The small molecule below binds the protein below.
Small molecule (SMILES): CC(C)CC(=O)C(=O)O

Binding-site contacts:
Ligand atom C6 contacts residue TYR298 of chain 5.A at 3.7 Å (hydrophobic).
Ligand atom C3 contacts residue NAD1 of chain 5.D at 4.1 Å.
Ligand atom C6 contacts residue ARG9 of chain 5.A at 3.7 Å.
Ligand atom C2 contacts residue ARG234 of chain 5.A at 4.4 Å.
Ligand atom C6 contacts residue SO41 of chain 5.B at 3.9 Å.
Ligand atom C3 contacts residue TYR298 of chain 5.A at 4.0 Å (hydrophobic).
Ligand atom O1 contacts residue ARG234 of chain 5.A at 3.8 Å.
Ligand atom O3 contacts residue ARG234 of chain 5.A at 3.4 Å (salt-bridge).
Ligand atom O3 contacts residue NAD1 of chain 5.D at 3.2 Å.
Ligand atom O1 contacts residue GLY78 of chain 5.A at 4.1 Å.
Ligand atom C3 contacts residue SO41 of chain 5.B at 2.7 Å.
Ligand atom O2 contacts residue VAL77 of chain 5.A at 3.5 Å (h-bond).
Ligand atom C1 contacts residue SO41 of chain 5.B at 1.0 Å.
Ligand atom O2 contacts residue SO41 of chain 5.B at 0.8 Å (h-bond).
Ligand atom O2 contacts residue NAD1 of chain 5.D at 3.7 Å.
Ligand atom C4 contacts residue ASN76 of chain 5.A at 4.2 Å.
Ligand atom O3 contacts residue HIS295 of chain 5.A at 3.1 Å (h-bond).
Ligand atom C4 contacts residue SO41 of chain 5.B at 2.4 Å.
Ligand atom C6 contacts residue MET307 of chain 5.A at 3.5 Å (hydrophobic).
Ligand atom C3 contacts residue HIS295 of chain 5.A at 4.3 Å.
Ligand atom O3 contacts residue TYR100 of chain 5.A at 4.3 Å.
Ligand atom C1 contacts residue ARG234 of chain 5.A at 4.1 Å.
Ligand atom C4 contacts residue TYR100 of chain 5.A at 4.2 Å (hydrophobic).
Ligand atom C3 contacts residue TYR100 of chain 5.A at 3.4 Å (hydrophobic).
Ligand atom C1 contacts residue TYR100 of chain 5.A at 3.6 Å (hydrophobic).
Ligand atom C1 contacts residue ASN76 of chain 5.A at 4.2 Å.
Ligand atom C5 contacts residue SO41 of chain 5.B at 2.4 Å.
Ligand atom C4 contacts residue MET307 of chain 5.A at 4.2 Å (hydrophobic).
Ligand atom O1 contacts residue SO41 of chain 5.B at 0.6 Å (h-bond).
Ligand atom C2 contacts residue SO41 of chain 5.B at 2.0 Å.
Ligand atom C1 contacts residue NAD1 of chain 5.D at 4.1 Å.
Ligand atom C2 contacts residue TYR100 of chain 5.A at 3.5 Å (hydrophobic).
Ligand atom C2 contacts residue NAD1 of chain 5.D at 3.6 Å.
Ligand atom O1 contacts residue ASN76 of chain 5.A at 3.7 Å.
Ligand atom C2 contacts residue HIS295 of chain 5.A at 4.0 Å.
Ligand atom O2 contacts residue ASN76 of chain 5.A at 3.8 Å.
Ligand atom O1 contacts residue VAL77 of chain 5.A at 4.2 Å.
Ligand atom O2 contacts residue TYR100 of chain 5.A at 2.8 Å (h-bond).
Ligand atom C1 contacts residue VAL77 of chain 5.A at 4.2 Å (hydrophobic).
Ligand atom O3 contacts residue SO41 of chain 5.B at 2.1 Å (h-bond).

Sequence of chain 5.A:
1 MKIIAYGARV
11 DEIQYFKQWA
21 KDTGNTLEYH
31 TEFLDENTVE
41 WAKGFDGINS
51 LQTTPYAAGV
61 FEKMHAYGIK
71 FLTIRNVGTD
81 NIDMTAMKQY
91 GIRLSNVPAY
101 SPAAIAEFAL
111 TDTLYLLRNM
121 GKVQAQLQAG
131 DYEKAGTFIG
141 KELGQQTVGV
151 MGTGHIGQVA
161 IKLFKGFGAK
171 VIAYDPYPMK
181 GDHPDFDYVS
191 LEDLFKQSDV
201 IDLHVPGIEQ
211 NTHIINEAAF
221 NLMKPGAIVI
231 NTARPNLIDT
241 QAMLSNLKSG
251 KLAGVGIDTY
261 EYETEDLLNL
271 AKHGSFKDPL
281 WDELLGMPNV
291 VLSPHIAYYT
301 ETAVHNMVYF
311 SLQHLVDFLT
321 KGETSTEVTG